A small-molecule ligand and the protein it binds are described below.
Small molecule (SMILES): NCC(=O)O

Sequence of chain 1.A:
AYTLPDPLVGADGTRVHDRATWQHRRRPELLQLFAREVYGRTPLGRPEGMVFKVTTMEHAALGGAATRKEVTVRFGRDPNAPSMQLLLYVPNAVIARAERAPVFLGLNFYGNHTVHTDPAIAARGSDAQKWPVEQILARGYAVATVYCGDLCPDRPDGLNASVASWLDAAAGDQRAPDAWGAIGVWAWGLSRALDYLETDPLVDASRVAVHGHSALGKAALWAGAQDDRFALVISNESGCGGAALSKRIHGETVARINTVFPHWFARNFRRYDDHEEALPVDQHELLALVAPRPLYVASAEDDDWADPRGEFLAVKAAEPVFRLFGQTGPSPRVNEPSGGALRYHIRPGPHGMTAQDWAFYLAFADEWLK

Binding-site contacts:
Ligand atom OXT contacts residue HIS80 of chain 1.A at 2.9 Å (h-bond).
Ligand atom OXT contacts residue GLU79 of chain 1.A at 3.5 Å.
Ligand atom O contacts residue HIS80 of chain 1.A at 3.9 Å.
Ligand atom OXT contacts residue MET78 of chain 1.A at 3.8 Å.
Ligand atom C contacts residue MET78 of chain 1.A at 3.6 Å (hydrophobic).
Ligand atom C contacts residue HIS80 of chain 1.A at 4.0 Å.
Ligand atom C contacts residue GLU79 of chain 1.A at 4.2 Å.
Ligand atom O contacts residue MET78 of chain 1.A at 2.8 Å (h-bond).
Ligand atom O contacts residue GLU79 of chain 1.A at 4.2 Å.